Sequence of chain 1.H:
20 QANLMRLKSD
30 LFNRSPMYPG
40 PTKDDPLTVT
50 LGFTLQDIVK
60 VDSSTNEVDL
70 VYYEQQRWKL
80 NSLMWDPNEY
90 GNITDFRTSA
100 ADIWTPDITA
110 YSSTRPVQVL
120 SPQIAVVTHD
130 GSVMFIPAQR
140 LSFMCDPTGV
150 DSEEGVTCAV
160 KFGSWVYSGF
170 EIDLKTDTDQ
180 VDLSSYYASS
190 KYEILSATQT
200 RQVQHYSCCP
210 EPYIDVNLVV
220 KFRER

Binding-site contacts:
Ligand atom C6 contacts residue TYR212 of chain 1.G at 3.5 Å (hydrophobic).
Ligand atom C13 contacts residue TRP164 of chain 1.G at 3.7 Å (hydrophobic).
Ligand atom C2 contacts residue TYR212 of chain 1.G at 3.5 Å (hydrophobic).
Ligand atom C9 contacts residue TRP164 of chain 1.G at 3.4 Å (hydrophobic).
Ligand atom C1 contacts residue GLU210 of chain 1.G at 3.8 Å.
Ligand atom C15 contacts residue TYR72 of chain 1.H at 3.6 Å (hydrophobic).
Ligand atom C1 contacts residue CYS208 of chain 1.G at 3.7 Å (hydrophobic).
Ligand atom N contacts residue TYR212 of chain 1.G at 2.6 Å (h-bond).
Ligand atom O contacts residue VAL125 of chain 1.H at 3.6 Å.
Ligand atom N contacts residue CYS208 of chain 1.G at 3.5 Å (h-bond).
Ligand atom C1 contacts residue ARG96 of chain 1.H at 3.6 Å.
Ligand atom C2 contacts residue CYS208 of chain 1.G at 3.7 Å (hydrophobic).
Ligand atom C contacts residue EDO1 of chain 1.LB at 3.8 Å.
Ligand atom C7 contacts residue TYR212 of chain 1.G at 3.2 Å (hydrophobic).
Ligand atom C7 contacts residue CYS207 of chain 1.G at 3.8 Å (hydrophobic).
Ligand atom C5 contacts residue MET133 of chain 1.H at 3.9 Å (hydrophobic).
Ligand atom C12 contacts residue TYR212 of chain 1.G at 3.5 Å (hydrophobic).
Ligand atom N3 contacts residue TRP164 of chain 1.G at 3.0 Å (h-bond).
Ligand atom C11 contacts residue TRP164 of chain 1.G at 3.7 Å (hydrophobic).
Ligand atom C5 contacts residue VAL125 of chain 1.H at 3.6 Å (hydrophobic).
Ligand atom C7 contacts residue CYS208 of chain 1.G at 3.6 Å (hydrophobic).
Ligand atom C13 contacts residue TYR110 of chain 1.G at 3.2 Å (hydrophobic).
Ligand atom N3 contacts residue TYR110 of chain 1.G at 3.3 Å (h-bond).
Ligand atom C16 contacts residue TRP164 of chain 1.G at 3.6 Å (hydrophobic).
Ligand atom N contacts residue ARG96 of chain 1.H at 3.8 Å.
Ligand atom C14 contacts residue TYR205 of chain 1.G at 3.6 Å (hydrophobic).
Ligand atom O contacts residue MET133 of chain 1.H at 3.4 Å.
Ligand atom C3 contacts residue MET133 of chain 1.H at 3.4 Å (hydrophobic).
Ligand atom C9 contacts residue ILE135 of chain 1.H at 3.6 Å (hydrophobic).
Ligand atom C1 contacts residue TYR212 of chain 1.G at 3.5 Å (hydrophobic).
Ligand atom N2 contacts residue ILE135 of chain 1.H at 3.8 Å.
Ligand atom C4 contacts residue MET133 of chain 1.H at 3.7 Å (hydrophobic).
Ligand atom N2 contacts residue VAL165 of chain 1.G at 3.6 Å.
Ligand atom C11 contacts residue CYS207 of chain 1.G at 3.7 Å (hydrophobic).
Ligand atom F contacts residue VAL125 of chain 1.H at 3.2 Å.
Ligand atom C3 contacts residue VAL125 of chain 1.H at 3.8 Å (hydrophobic).
Ligand atom C8 contacts residue TRP164 of chain 1.G at 3.3 Å (hydrophobic).
Ligand atom C contacts residue GLU210 of chain 1.G at 3.9 Å.
Ligand atom C12 contacts residue TRP164 of chain 1.G at 3.5 Å (hydrophobic).
Ligand atom C8 contacts residue ILE135 of chain 1.H at 3.7 Å (hydrophobic).

A protein and the small-molecule ligand that binds it are described below.
Small molecule (SMILES): NC(=O)c1ccnc(-c2cc([C@H]3C[C@@H]4CC[C@H]3N4)cnc2F)c1

Sequence of chain 1.G:
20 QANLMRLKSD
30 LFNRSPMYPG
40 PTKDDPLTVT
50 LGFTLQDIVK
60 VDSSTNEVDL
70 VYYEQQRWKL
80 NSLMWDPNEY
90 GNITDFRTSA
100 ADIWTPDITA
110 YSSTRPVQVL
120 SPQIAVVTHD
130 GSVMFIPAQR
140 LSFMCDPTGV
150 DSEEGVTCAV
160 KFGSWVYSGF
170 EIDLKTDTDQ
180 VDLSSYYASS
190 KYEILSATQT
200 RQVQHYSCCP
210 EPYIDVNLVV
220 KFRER